A protein and the small-molecule ligand that binds it are described below.
Small molecule (SMILES): CC(C)C[C@H](NC(=O)[C@H](CCC(N)=O)NC(=O)[C@@H](N)Cc1ccc(O)cc1)C(=O)N[C@@H](CO)C(=O)N1CCC[C@H]1C(=O)N[C@H](C(=O)N[C@@H](C)C=O)[C@@H](C)O

Sequence of chain 1.F:
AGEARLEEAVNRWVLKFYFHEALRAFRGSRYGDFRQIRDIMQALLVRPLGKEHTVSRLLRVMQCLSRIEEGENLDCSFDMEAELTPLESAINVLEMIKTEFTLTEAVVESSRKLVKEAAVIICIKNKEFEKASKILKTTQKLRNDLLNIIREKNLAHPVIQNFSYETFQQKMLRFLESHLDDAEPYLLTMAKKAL

Binding-site contacts:
Ligand atom O contacts residue SER67 of chain 1.F at 3.5 Å.
Ligand atom CB contacts residue PHE79 of chain 1.F at 3.5 Å (hydrophobic).
Ligand atom CE2 contacts residue ARG61 of chain 1.F at 3.1 Å.
Ligand atom O contacts residue ARG68 of chain 1.F at 2.7 Å (salt-bridge).
Ligand atom CD2 contacts residue LEU60 of chain 1.F at 3.2 Å (hydrophobic).
Ligand atom N contacts residue GLN43 of chain 1.F at 3.2 Å (h-bond).
Ligand atom OH contacts residue SER57 of chain 1.F at 3.2 Å (h-bond).
Ligand atom N contacts residue SER78 of chain 1.F at 3.3 Å (h-bond).
Ligand atom CB contacts residue SER78 of chain 1.F at 3.5 Å.
Ligand atom CA contacts residue SER78 of chain 1.F at 3.8 Å.
Ligand atom CD2 contacts residue GLN64 of chain 1.F at 3.6 Å.
Ligand atom CE2 contacts residue SER57 of chain 1.F at 3.1 Å.
Ligand atom CA contacts residue ARG68 of chain 1.F at 3.8 Å.
Ligand atom O contacts residue GLN64 of chain 1.F at 3.3 Å.
Ligand atom OE1 contacts residue GLN43 of chain 1.F at 2.5 Å (h-bond).
Ligand atom CZ contacts residue SER57 of chain 1.F at 3.5 Å.
Ligand atom N contacts residue PHE79 of chain 1.F at 3.6 Å.
Ligand atom CD1 contacts residue MET63 of chain 1.F at 3.8 Å (hydrophobic).
Ligand atom N contacts residue GLN43 of chain 1.F at 3.4 Å (h-bond).
Ligand atom O contacts residue SER78 of chain 1.F at 3.1 Å (h-bond).
Ligand atom OG1 contacts residue SER78 of chain 1.F at 3.6 Å.
Ligand atom O contacts residue ARG68 of chain 1.F at 3.5 Å (salt-bridge).
Ligand atom N contacts residue GLN64 of chain 1.F at 3.3 Å (h-bond).
Ligand atom CB contacts residue GLN43 of chain 1.F at 3.6 Å.
Ligand atom O contacts residue ASP76 of chain 1.F at 3.2 Å (salt-bridge).
Ligand atom CD contacts residue GLN43 of chain 1.F at 3.7 Å.
Ligand atom C contacts residue GLN64 of chain 1.F at 3.3 Å.
Ligand atom CD2 contacts residue ARG61 of chain 1.F at 3.4 Å.
Ligand atom CB contacts residue ARG39 of chain 1.F at 3.8 Å.
Ligand atom CD contacts residue ARG39 of chain 1.F at 3.6 Å.
Ligand atom CA contacts residue PHE79 of chain 1.F at 3.6 Å (hydrophobic).
Ligand atom O contacts residue PHE79 of chain 1.F at 3.2 Å.
Ligand atom CZ contacts residue ARG61 of chain 1.F at 3.4 Å.
Ligand atom N contacts residue GLN64 of chain 1.F at 3.8 Å.
Ligand atom O contacts residue CYS77 of chain 1.F at 3.4 Å.
Ligand atom CA contacts residue GLN64 of chain 1.F at 3.2 Å.
Ligand atom CG contacts residue LEU46 of chain 1.F at 3.8 Å (hydrophobic).
Ligand atom CG contacts residue GLU71 of chain 1.F at 3.9 Å.
Ligand atom C contacts residue ARG68 of chain 1.F at 3.8 Å.
Ligand atom O contacts residue LEU46 of chain 1.F at 3.2 Å.